Sequence of chain 44.F:
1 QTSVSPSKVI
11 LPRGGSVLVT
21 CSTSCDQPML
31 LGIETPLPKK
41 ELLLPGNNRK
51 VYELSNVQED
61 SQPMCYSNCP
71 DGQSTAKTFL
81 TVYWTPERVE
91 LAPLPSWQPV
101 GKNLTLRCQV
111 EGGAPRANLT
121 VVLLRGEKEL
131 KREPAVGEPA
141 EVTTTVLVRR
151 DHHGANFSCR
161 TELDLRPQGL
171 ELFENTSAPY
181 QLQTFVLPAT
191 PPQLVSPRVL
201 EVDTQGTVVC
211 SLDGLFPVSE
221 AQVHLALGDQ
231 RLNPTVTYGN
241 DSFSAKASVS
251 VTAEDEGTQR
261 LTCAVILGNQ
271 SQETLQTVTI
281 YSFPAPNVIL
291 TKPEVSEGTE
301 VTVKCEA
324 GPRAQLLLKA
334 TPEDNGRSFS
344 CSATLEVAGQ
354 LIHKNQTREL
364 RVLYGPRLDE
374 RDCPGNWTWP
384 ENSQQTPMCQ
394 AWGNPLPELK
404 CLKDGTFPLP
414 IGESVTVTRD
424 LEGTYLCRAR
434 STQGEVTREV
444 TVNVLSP

Binding-site contacts:
Ligand atom C8 contacts residue TRP97 of chain 44.F at 4.0 Å (hydrophobic).
Ligand atom C4 contacts residue TRP97 of chain 44.F at 4.1 Å (hydrophobic).
Ligand atom N2 contacts residue TRP97 of chain 44.F at 2.4 Å (h-bond).
Ligand atom O7 contacts residue ASN269 of chain 44.F at 3.4 Å (h-bond).
Ligand atom O3 contacts residue PRO95 of chain 44.F at 4.4 Å.
Ligand atom C1 contacts residue ASN269 of chain 44.F at 1.4 Å.
Ligand atom C7 contacts residue ASN269 of chain 44.F at 3.5 Å.
Ligand atom C3 contacts residue ASN269 of chain 44.F at 3.1 Å.
Ligand atom C5 contacts residue ASN269 of chain 44.F at 3.0 Å.
Ligand atom C8 contacts residue PRO99 of chain 44.F at 3.9 Å (hydrophobic).
Ligand atom O5 contacts residue ASN269 of chain 44.F at 2.4 Å (h-bond).
Ligand atom O3 contacts residue ASN269 of chain 44.F at 4.4 Å.
Ligand atom C7 contacts residue TRP97 of chain 44.F at 3.3 Å (hydrophobic).
Ligand atom N2 contacts residue ASN269 of chain 44.F at 2.8 Å (h-bond).
Ligand atom O7 contacts residue TRP97 of chain 44.F at 3.8 Å.
Ligand atom C3 contacts residue TRP97 of chain 44.F at 2.7 Å (hydrophobic).
Ligand atom C1 contacts residue TRP97 of chain 44.F at 4.2 Å (hydrophobic).
Ligand atom C2 contacts residue TRP97 of chain 44.F at 3.1 Å (hydrophobic).
Ligand atom C2 contacts residue ASN269 of chain 44.F at 2.5 Å.
Ligand atom C6 contacts residue ASN269 of chain 44.F at 4.3 Å.
Ligand atom O3 contacts residue TRP97 of chain 44.F at 2.5 Å (h-bond).
Ligand atom C4 contacts residue ASN269 of chain 44.F at 3.7 Å.
Ligand atom O4 contacts residue TRP97 of chain 44.F at 3.8 Å.

A small-molecule ligand and the protein it binds are described below.
Small molecule (SMILES): CC(=O)N[C@@H]1[C@@H](O)[C@H](O)[C@@H](CO)O[C@H]1O